Binding-site contacts:
Ligand atom C8 contacts residue ASN71 of chain 1.I at 4.3 Å.
Ligand atom O5 contacts residue ASN71 of chain 1.I at 2.3 Å (h-bond).
Ligand atom O7 contacts residue ARG70 of chain 1.I at 3.7 Å.
Ligand atom C7 contacts residue ASN71 of chain 1.I at 3.1 Å.
Ligand atom C1 contacts residue GLN69 of chain 1.I at 4.0 Å.
Ligand atom C2 contacts residue ASN71 of chain 1.I at 2.4 Å.
Ligand atom C5 contacts residue ASN71 of chain 1.I at 3.6 Å.
Ligand atom C8 contacts residue GLN69 of chain 1.I at 4.2 Å.
Ligand atom C3 contacts residue ASN71 of chain 1.I at 3.8 Å.
Ligand atom N2 contacts residue ASN71 of chain 1.I at 2.9 Å (h-bond).
Ligand atom O7 contacts residue ASN71 of chain 1.I at 2.9 Å (h-bond).
Ligand atom C8 contacts residue ARG70 of chain 1.I at 3.7 Å.
Ligand atom N2 contacts residue GLN69 of chain 1.I at 3.7 Å.
Ligand atom O7 contacts residue ASP29 of chain 1.I at 4.3 Å.
Ligand atom C7 contacts residue ASP29 of chain 1.I at 4.5 Å.
Ligand atom C1 contacts residue ASN71 of chain 1.I at 1.4 Å.
Ligand atom C4 contacts residue ASN71 of chain 1.I at 4.2 Å.
Ligand atom C8 contacts residue ASP29 of chain 1.I at 3.5 Å.
Ligand atom C2 contacts residue GLN69 of chain 1.I at 4.4 Å.
Ligand atom C7 contacts residue GLN69 of chain 1.I at 4.2 Å.
Ligand atom C7 contacts residue ARG70 of chain 1.I at 3.8 Å.

A small-molecule ligand and the protein it binds are described below.
Small molecule (SMILES): CC(=O)N[C@@H]1[C@@H](O)[C@H](O)[C@@H](CO)O[C@H]1O

Sequence of chain 1.I:
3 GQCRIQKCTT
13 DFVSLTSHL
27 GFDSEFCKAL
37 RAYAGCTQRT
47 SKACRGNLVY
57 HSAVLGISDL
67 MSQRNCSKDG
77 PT